This small molecule binds to this protein.
Small molecule (SMILES): Nc1ncnc2c1ncn2[C@@H]1O[C@H](OC[P](=O)(O)O[P](=O)(O)OP(=O)(O)O)C=C1F

Sequence of chain 1.A:
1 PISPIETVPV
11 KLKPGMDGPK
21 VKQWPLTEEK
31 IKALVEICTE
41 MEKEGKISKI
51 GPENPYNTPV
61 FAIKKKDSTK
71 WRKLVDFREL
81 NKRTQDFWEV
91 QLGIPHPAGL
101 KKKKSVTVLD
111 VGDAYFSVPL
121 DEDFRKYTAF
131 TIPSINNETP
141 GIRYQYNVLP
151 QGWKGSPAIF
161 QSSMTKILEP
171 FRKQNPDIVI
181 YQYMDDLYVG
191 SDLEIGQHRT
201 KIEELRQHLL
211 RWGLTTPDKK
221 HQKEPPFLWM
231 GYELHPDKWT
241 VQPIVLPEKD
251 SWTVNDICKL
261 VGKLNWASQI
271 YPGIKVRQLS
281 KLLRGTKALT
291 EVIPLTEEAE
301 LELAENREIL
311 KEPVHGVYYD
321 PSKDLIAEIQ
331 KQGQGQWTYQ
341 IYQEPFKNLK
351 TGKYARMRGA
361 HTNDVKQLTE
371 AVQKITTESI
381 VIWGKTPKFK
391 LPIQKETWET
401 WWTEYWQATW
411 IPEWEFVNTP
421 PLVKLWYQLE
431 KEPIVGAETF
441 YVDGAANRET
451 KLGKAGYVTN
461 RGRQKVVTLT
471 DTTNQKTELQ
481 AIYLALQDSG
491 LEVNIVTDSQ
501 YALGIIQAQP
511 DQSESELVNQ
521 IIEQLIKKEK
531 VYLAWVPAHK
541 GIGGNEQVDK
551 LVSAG

Binding-site contacts:
Ligand atom O9 contacts residue MG1 of chain 1.G at 2.9 Å.
Ligand atom C10 contacts residue ASP185 of chain 1.A at 3.5 Å.
Ligand atom P2 contacts residue ASP113 of chain 1.A at 3.7 Å.
Ligand atom O9 contacts residue ASP185 of chain 1.A at 3.6 Å (salt-bridge).
Ligand atom O10 contacts residue LYS219 of chain 1.A at 2.7 Å (salt-bridge).
Ligand atom O9 contacts residue VAL111 of chain 1.A at 3.6 Å.
Ligand atom N4 contacts residue LEU74 of chain 1.A at 3.7 Å.
Ligand atom O6 contacts residue MG1 of chain 1.G at 3.3 Å.
Ligand atom C3 contacts residue GLN151 of chain 1.A at 3.5 Å.
Ligand atom P1 contacts residue ARG72 of chain 1.A at 3.4 Å.
Ligand atom O11 contacts residue ASP113 of chain 1.A at 3.2 Å (salt-bridge).
Ligand atom O7 contacts residue LYS65 of chain 1.A at 3.2 Å (salt-bridge).
Ligand atom O5 contacts residue ASP113 of chain 1.A at 3.6 Å.
Ligand atom F1 contacts residue TYR115 of chain 1.A at 3.1 Å.
Ligand atom C4 contacts residue TYR115 of chain 1.A at 3.7 Å (hydrophobic).
Ligand atom O3 contacts residue ASP185 of chain 1.A at 3.2 Å (salt-bridge).
Ligand atom O3 contacts residue ASP110 of chain 1.A at 3.3 Å (salt-bridge).
Ligand atom O9 contacts residue ASP113 of chain 1.A at 3.5 Å.
Ligand atom O9 contacts residue ALA114 of chain 1.A at 2.8 Å (h-bond).
Ligand atom O4 contacts residue ARG72 of chain 1.A at 3.1 Å (salt-bridge).
Ligand atom O3 contacts residue MG1 of chain 1.G at 2.5 Å.
Ligand atom C3 contacts residue TYR115 of chain 1.A at 3.4 Å (hydrophobic).
Ligand atom P1 contacts residue MG1 of chain 1.G at 3.3 Å.
Ligand atom O6 contacts residue ASP113 of chain 1.A at 3.0 Å (salt-bridge).
Ligand atom C7 contacts residue ARG72 of chain 1.A at 3.7 Å.
Ligand atom C10 contacts residue ARG72 of chain 1.A at 3.7 Å.
Ligand atom O10 contacts residue MG1 of chain 1.G at 2.6 Å.
Ligand atom O7 contacts residue LYS70 of chain 1.A at 3.4 Å (salt-bridge).
Ligand atom O10 contacts residue VAL111 of chain 1.A at 3.6 Å.
Ligand atom F1 contacts residue GLN151 of chain 1.A at 2.8 Å.
Ligand atom O11 contacts residue GLY112 of chain 1.A at 3.5 Å.
Ligand atom O8 contacts residue ARG72 of chain 1.A at 2.6 Å (salt-bridge).
Ligand atom O2 contacts residue ARG72 of chain 1.A at 3.2 Å (salt-bridge).
Ligand atom N2 contacts residue ARG72 of chain 1.A at 3.4 Å (salt-bridge).
Ligand atom C2 contacts residue TYR115 of chain 1.A at 3.5 Å (hydrophobic).
Ligand atom O4 contacts residue MG1 of chain 1.G at 3.4 Å.
Ligand atom O10 contacts residue ASP110 of chain 1.A at 2.9 Å (salt-bridge).
Ligand atom P3 contacts residue MG1 of chain 1.G at 3.5 Å.
Ligand atom P2 contacts residue MG1 of chain 1.G at 3.4 Å.
Ligand atom O5 contacts residue LYS65 of chain 1.A at 3.4 Å (salt-bridge).